The protein below binds the small molecule below.
Small molecule (SMILES): C[C@H](N)C(=O)N[C@@H](CCCN=C(N)N)C(=O)N[C@@H](CCCN=C(N)N)C(=O)N[C@@H](CCCCN)C(=O)N[C@@H](COP(=O)(O)O)C(=O)N[C@@H](CS)C(=O)N[C@@H](CCC(N)=O)C(=O)N[C@@H](C)C(N)=O

Sequence of chain 1.A:
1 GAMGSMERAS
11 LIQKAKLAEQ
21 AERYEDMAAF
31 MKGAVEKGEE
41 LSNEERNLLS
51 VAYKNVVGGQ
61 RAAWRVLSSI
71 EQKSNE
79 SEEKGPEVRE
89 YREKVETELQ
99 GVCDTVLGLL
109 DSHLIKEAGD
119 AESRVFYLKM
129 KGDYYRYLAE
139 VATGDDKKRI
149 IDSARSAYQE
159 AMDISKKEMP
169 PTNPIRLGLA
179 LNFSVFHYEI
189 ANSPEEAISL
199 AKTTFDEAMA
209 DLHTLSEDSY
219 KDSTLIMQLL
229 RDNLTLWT

Binding-site contacts:
Ligand atom N contacts residue ASN180 of chain 1.A at 2.8 Å (h-bond).
Ligand atom NH2 contacts residue VAL183 of chain 1.A at 3.6 Å.
Ligand atom O contacts residue QL91 of chain 1.G at 3.3 Å.
Ligand atom CA contacts residue ASN180 of chain 1.A at 3.7 Å.
Ligand atom CA contacts residue QL91 of chain 1.G at 3.5 Å.
Ligand atom CZ contacts residue GLU187 of chain 1.A at 3.5 Å.
Ligand atom N contacts residue ASN231 of chain 1.A at 2.8 Å (h-bond).
Ligand atom CA contacts residue ASN231 of chain 1.A at 3.7 Å.
Ligand atom NH2 contacts residue ARG65 of chain 1.A at 3.5 Å (salt-bridge).
Ligand atom CA contacts residue ASN180 of chain 1.A at 3.5 Å.
Ligand atom NH1 contacts residue ARG65 of chain 1.A at 3.8 Å.
Ligand atom C contacts residue LEU179 of chain 1.A at 3.6 Å (hydrophobic).
Ligand atom O2P contacts residue TYR135 of chain 1.A at 2.6 Å (h-bond).
Ligand atom NH2 contacts residue ARG61 of chain 1.A at 3.7 Å.
Ligand atom CA contacts residue ASN231 of chain 1.A at 3.5 Å.
Ligand atom N contacts residue QL91 of chain 1.G at 3.7 Å.
Ligand atom SG contacts residue QL91 of chain 1.G at 2.0 Å (h-bond).
Ligand atom O2P contacts residue ARG134 of chain 1.A at 2.8 Å (salt-bridge).
Ligand atom C contacts residue ASN180 of chain 1.A at 3.6 Å.
Ligand atom CB contacts residue ASN231 of chain 1.A at 3.6 Å.
Ligand atom O1P contacts residue ARG61 of chain 1.A at 2.8 Å (salt-bridge).
Ligand atom N contacts residue LEU234 of chain 1.A at 3.7 Å.
Ligand atom N contacts residue LEU179 of chain 1.A at 3.6 Å.
Ligand atom O contacts residue LEU234 of chain 1.A at 3.7 Å.
Ligand atom O3P contacts residue ARG61 of chain 1.A at 2.9 Å (salt-bridge).
Ligand atom NE contacts residue ARG65 of chain 1.A at 3.7 Å.
Ligand atom C contacts residue ASN231 of chain 1.A at 3.6 Å.
Ligand atom O contacts residue VAL183 of chain 1.A at 3.3 Å.
Ligand atom CB contacts residue ASN180 of chain 1.A at 3.4 Å.
Ligand atom CZ contacts residue ARG65 of chain 1.A at 3.6 Å.
Ligand atom O3P contacts residue ARG134 of chain 1.A at 2.8 Å (salt-bridge).
Ligand atom NE contacts residue GLU187 of chain 1.A at 2.8 Å (salt-bridge).
Ligand atom NZ contacts residue ASP230 of chain 1.A at 2.8 Å (salt-bridge).
Ligand atom P contacts residue ARG61 of chain 1.A at 3.7 Å.
Ligand atom NH2 contacts residue GLU187 of chain 1.A at 2.8 Å (salt-bridge).
Ligand atom CB contacts residue ASN180 of chain 1.A at 3.3 Å.
Ligand atom O contacts residue ASN231 of chain 1.A at 2.8 Å (h-bond).
Ligand atom CB contacts residue QL91 of chain 1.G at 3.0 Å.
Ligand atom CD contacts residue GLU187 of chain 1.A at 3.5 Å.
Ligand atom CB contacts residue ASN231 of chain 1.A at 3.7 Å.